Sequence of chain 1.I:
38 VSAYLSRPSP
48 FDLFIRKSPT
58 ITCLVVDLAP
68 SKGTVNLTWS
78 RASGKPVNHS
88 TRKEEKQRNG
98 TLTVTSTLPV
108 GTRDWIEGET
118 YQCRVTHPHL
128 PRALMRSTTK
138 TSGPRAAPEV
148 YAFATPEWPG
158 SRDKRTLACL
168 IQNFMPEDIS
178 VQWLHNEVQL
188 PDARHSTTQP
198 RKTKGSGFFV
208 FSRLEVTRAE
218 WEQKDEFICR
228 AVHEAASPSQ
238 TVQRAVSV

Binding-site contacts:
Ligand atom O4 contacts residue MAN1 of chain 1.S at 3.9 Å.
Ligand atom N2 contacts residue ASP64 of chain 1.I at 3.8 Å.
Ligand atom N2 contacts residue ASN96 of chain 1.I at 3.3 Å.
Ligand atom C7 contacts residue THR98 of chain 1.I at 2.9 Å.
Ligand atom O5 contacts residue TYR41 of chain 1.I at 3.9 Å.
Ligand atom C8 contacts residue ASP64 of chain 1.I at 3.1 Å.
Ligand atom C5 contacts residue GLN94 of chain 1.I at 3.9 Å.
Ligand atom O3 contacts residue MAN1 of chain 1.S at 2.4 Å (h-bond).
Ligand atom O4 contacts residue VAL63 of chain 1.I at 3.6 Å.
Ligand atom C5 contacts residue THR98 of chain 1.I at 3.5 Å.
Ligand atom O5 contacts residue THR98 of chain 1.I at 2.2 Å (h-bond).
Ligand atom C2 contacts residue THR98 of chain 1.I at 3.0 Å.
Ligand atom C4 contacts residue TYR41 of chain 1.I at 3.8 Å (hydrophobic).
Ligand atom C3 contacts residue MAN1 of chain 1.S at 2.9 Å.
Ligand atom O5 contacts residue TYR41 of chain 1.I at 3.1 Å.
Ligand atom O7 contacts residue ASP64 of chain 1.I at 2.2 Å (salt-bridge).
Ligand atom O5 contacts residue ASN96 of chain 1.I at 2.7 Å (h-bond).
Ligand atom O6 contacts residue GLN94 of chain 1.I at 3.0 Å (h-bond).
Ligand atom O5 contacts residue VAL63 of chain 1.I at 3.9 Å.
Ligand atom O3 contacts residue TYR41 of chain 1.I at 2.9 Å.
Ligand atom N2 contacts residue THR98 of chain 1.I at 3.3 Å.
Ligand atom C3 contacts residue THR98 of chain 1.I at 3.9 Å.
Ligand atom C2 contacts residue ASN96 of chain 1.I at 2.9 Å.
Ligand atom O5 contacts residue GLN94 of chain 1.I at 3.3 Å.
Ligand atom C4 contacts residue MAN1 of chain 1.S at 3.7 Å.
Ligand atom C6 contacts residue TYR41 of chain 1.I at 3.1 Å (hydrophobic).
Ligand atom C1 contacts residue THR98 of chain 1.I at 1.5 Å.
Ligand atom C5 contacts residue TYR41 of chain 1.I at 3.4 Å (hydrophobic).
Ligand atom C6 contacts residue MAN1 of chain 1.S at 4.0 Å.
Ligand atom C3 contacts residue TYR41 of chain 1.I at 3.9 Å (hydrophobic).
Ligand atom C6 contacts residue ASN96 of chain 1.I at 3.9 Å.
Ligand atom O2 contacts residue MAN1 of chain 1.S at 2.8 Å (h-bond).
Ligand atom C2 contacts residue MAN1 of chain 1.S at 3.1 Å.
Ligand atom C6 contacts residue GLN94 of chain 1.I at 3.5 Å.
Ligand atom C7 contacts residue ASP64 of chain 1.I at 2.8 Å.
Ligand atom C1 contacts residue ASN96 of chain 1.I at 2.9 Å.
Ligand atom O7 contacts residue THR98 of chain 1.I at 2.7 Å.
Ligand atom O7 contacts residue VAL63 of chain 1.I at 4.0 Å.
Ligand atom C5 contacts residue ASN96 of chain 1.I at 3.6 Å.
Ligand atom C8 contacts residue THR98 of chain 1.I at 3.5 Å.

A protein and the small-molecule ligand that binds it are described below.
Small molecule (SMILES): CC(=O)N[C@H]1[C@H](O[C@H]2[C@H](O)[C@@H](NC(C)=O)CO[C@@H]2CO)O[C@H](CO)[C@@H](O[C@@H]2O[C@H](CO[C@H]3O[C@H](CO)[C@@H](O)[C@H](O)[C@@H]3O)[C@@H](O)[C@H](O)[C@@H]2O)[C@@H]1O